Binding-site contacts:
Ligand atom CA contacts residue TRP71 of chain 1.B at 3.6 Å (hydrophobic).
Ligand atom O3P contacts residue SER38 of chain 1.B at 2.9 Å (h-bond).
Ligand atom CG contacts residue ARG18 of chain 1.B at 3.8 Å.
Ligand atom O3P contacts residue ARG36 of chain 1.B at 2.9 Å (salt-bridge).
Ligand atom OH contacts residue SER40 of chain 1.B at 3.6 Å (h-bond).
Ligand atom O contacts residue ARG18 of chain 1.B at 2.7 Å (salt-bridge).
Ligand atom CG contacts residue LEU70 of chain 1.B at 3.7 Å (hydrophobic).
Ligand atom O contacts residue TRP71 of chain 1.B at 3.6 Å.
Ligand atom C contacts residue HIS57 of chain 1.B at 3.5 Å.
Ligand atom NH2 contacts residue SO41 of chain 1.G at 2.8 Å (h-bond).
Ligand atom CD contacts residue SER40 of chain 1.B at 3.6 Å.
Ligand atom OD1 contacts residue PHE58 of chain 1.B at 3.4 Å.
Ligand atom CD1 contacts residue LYS59 of chain 1.B at 3.7 Å.
Ligand atom CE1 contacts residue ARG18 of chain 1.B at 3.7 Å.
Ligand atom CB contacts residue LEU70 of chain 1.B at 3.5 Å (hydrophobic).
Ligand atom P contacts residue SER46 of chain 1.B at 3.7 Å.
Ligand atom P contacts residue SER40 of chain 1.B at 3.6 Å.
Ligand atom CG2 contacts residue GLN56 of chain 1.B at 3.2 Å.
Ligand atom O1P contacts residue SER40 of chain 1.B at 2.6 Å (h-bond).
Ligand atom CZ contacts residue SO41 of chain 1.G at 3.5 Å.
Ligand atom NH1 contacts residue ARG18 of chain 1.B at 3.6 Å.
Ligand atom N contacts residue HIS57 of chain 1.B at 2.8 Å (h-bond).
Ligand atom CA contacts residue HIS57 of chain 1.B at 3.2 Å.
Ligand atom CB contacts residue PHE58 of chain 1.B at 3.7 Å (hydrophobic).
Ligand atom CD1 contacts residue HIS57 of chain 1.B at 3.7 Å.
Ligand atom CZ contacts residue ARG18 of chain 1.B at 3.6 Å.
Ligand atom ND2 contacts residue LEU70 of chain 1.B at 3.0 Å (h-bond).
Ligand atom NH2 contacts residue ARG18 of chain 1.B at 3.7 Å.
Ligand atom NH1 contacts residue SO41 of chain 1.G at 2.9 Å (h-bond).
Ligand atom O3P contacts residue SER46 of chain 1.B at 2.6 Å (h-bond).
Ligand atom CZ contacts residue ARG18 of chain 1.B at 3.5 Å.
Ligand atom CG2 contacts residue HIS57 of chain 1.B at 3.7 Å.
Ligand atom O2P contacts residue ARG36 of chain 1.B at 2.8 Å (salt-bridge).
Ligand atom ND2 contacts residue LYS59 of chain 1.B at 2.8 Å (salt-bridge).
Ligand atom CG contacts residue LYS59 of chain 1.B at 3.6 Å.
Ligand atom CB contacts residue HIS57 of chain 1.B at 3.5 Å.
Ligand atom CB contacts residue TRP71 of chain 1.B at 3.8 Å (hydrophobic).
Ligand atom CE1 contacts residue SER46 of chain 1.B at 3.6 Å.
Ligand atom O2P contacts residue ARG18 of chain 1.B at 2.8 Å (salt-bridge).
Ligand atom OD1 contacts residue LYS59 of chain 1.B at 2.9 Å (salt-bridge).

Sequence of chain 1.B:
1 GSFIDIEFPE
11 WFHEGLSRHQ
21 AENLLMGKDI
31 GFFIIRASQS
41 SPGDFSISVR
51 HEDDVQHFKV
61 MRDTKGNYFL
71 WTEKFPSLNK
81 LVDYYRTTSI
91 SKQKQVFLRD

A protein and the small-molecule ligand that binds it are described below.
Small molecule (SMILES): CC(=O)N[C@@H](CCCN=C(N)N)C(=O)N[C@@H](CCC(=O)O)C(=O)N[C@@H](Cc1ccc(OP(=O)(O)O)cc1)C(=O)N[C@H](C(=O)N[C@@H](CC(N)=O)C(=O)N[C@H](C(=O)O)C(C)C)C(C)C